A protein and the small-molecule ligand that binds it are described below.
Small molecule (SMILES): CC(=O)N[C@@H]1[C@@H](O)[C@H](O)[C@@H](CO)O[C@H]1O

Sequence of chain 1.C:
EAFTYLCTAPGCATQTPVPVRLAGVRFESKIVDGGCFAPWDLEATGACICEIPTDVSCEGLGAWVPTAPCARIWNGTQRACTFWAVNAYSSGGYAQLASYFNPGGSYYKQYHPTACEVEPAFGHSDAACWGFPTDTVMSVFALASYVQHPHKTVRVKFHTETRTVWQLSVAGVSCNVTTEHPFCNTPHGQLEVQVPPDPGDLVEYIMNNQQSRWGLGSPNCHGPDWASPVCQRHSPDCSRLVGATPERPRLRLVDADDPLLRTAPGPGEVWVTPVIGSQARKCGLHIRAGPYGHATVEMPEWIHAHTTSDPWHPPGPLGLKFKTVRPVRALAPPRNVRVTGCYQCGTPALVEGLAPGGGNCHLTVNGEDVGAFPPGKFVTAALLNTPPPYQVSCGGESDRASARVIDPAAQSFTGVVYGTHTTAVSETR

Binding-site contacts:
Ligand atom C7 contacts residue ALA72 of chain 1.C at 4.3 Å (hydrophobic).
Ligand atom C8 contacts residue ARG73 of chain 1.C at 4.0 Å.
Ligand atom C4 contacts residue ASN76 of chain 1.C at 4.2 Å.
Ligand atom O7 contacts residue ASN76 of chain 1.C at 3.2 Å (h-bond).
Ligand atom C5 contacts residue ASN76 of chain 1.C at 3.6 Å.
Ligand atom C7 contacts residue ASN76 of chain 1.C at 3.3 Å.
Ligand atom C8 contacts residue ALA72 of chain 1.C at 3.9 Å (hydrophobic).
Ligand atom N2 contacts residue ALA72 of chain 1.C at 4.4 Å.
Ligand atom C2 contacts residue ASN76 of chain 1.C at 2.4 Å.
Ligand atom N2 contacts residue ASN76 of chain 1.C at 2.9 Å (h-bond).
Ligand atom O5 contacts residue ASN76 of chain 1.C at 2.3 Å (h-bond).
Ligand atom C3 contacts residue ASN76 of chain 1.C at 3.8 Å.
Ligand atom C1 contacts residue ASN76 of chain 1.C at 1.4 Å.